Sequence of chain 1.A:
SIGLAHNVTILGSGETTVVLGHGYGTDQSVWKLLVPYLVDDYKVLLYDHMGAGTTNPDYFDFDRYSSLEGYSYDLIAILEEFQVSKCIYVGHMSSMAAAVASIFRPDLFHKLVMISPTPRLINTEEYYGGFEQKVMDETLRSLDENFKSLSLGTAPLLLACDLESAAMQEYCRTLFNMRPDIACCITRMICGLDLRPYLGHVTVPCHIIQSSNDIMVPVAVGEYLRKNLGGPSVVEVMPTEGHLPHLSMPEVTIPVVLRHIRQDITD

Binding-site contacts:
Ligand atom C17 contacts residue ILE223 of chain 1.A at 4.2 Å (hydrophobic).
Ligand atom C29 contacts residue PHE139 of chain 1.A at 4.5 Å (hydrophobic).
Ligand atom C30 contacts residue LEU158 of chain 1.A at 4.4 Å (hydrophobic).
Ligand atom C37 contacts residue LEU158 of chain 1.A at 3.9 Å (hydrophobic).
Ligand atom C24 contacts residue VAL143 of chain 1.A at 4.1 Å (hydrophobic).
Ligand atom O28 contacts residue PHE139 of chain 1.A at 4.4 Å.
Ligand atom C18 contacts residue LEU165 of chain 1.A at 4.0 Å (hydrophobic).
Ligand atom C21 contacts residue PHE139 of chain 1.A at 4.2 Å (hydrophobic).
Ligand atom C21 contacts residue GLY138 of chain 1.A at 4.4 Å.
Ligand atom O22 contacts residue PHE139 of chain 1.A at 4.1 Å.
Ligand atom C29 contacts residue THR147 of chain 1.A at 4.1 Å.
Ligand atom C31 contacts residue LEU158 of chain 1.A at 4.3 Å (hydrophobic).
Ligand atom C38 contacts residue TYR31 of chain 1.A at 4.5 Å (hydrophobic).
Ligand atom O25 contacts residue VAL143 of chain 1.A at 3.8 Å.
Ligand atom C26 contacts residue MET144 of chain 1.A at 4.0 Å (hydrophobic).
Ligand atom O25 contacts residue PHE139 of chain 1.A at 3.8 Å.
Ligand atom C27 contacts residue THR147 of chain 1.A at 3.7 Å.
Ligand atom C41 contacts residue LEU166 of chain 1.A at 3.9 Å (hydrophobic).
Ligand atom C37 contacts residue THR195 of chain 1.A at 3.9 Å.
Ligand atom C32 contacts residue LEU158 of chain 1.A at 4.3 Å (hydrophobic).
Ligand atom C31 contacts residue THR162 of chain 1.A at 4.0 Å.
Ligand atom C23 contacts residue PHE139 of chain 1.A at 4.5 Å (hydrophobic).
Ligand atom C38 contacts residue THR195 of chain 1.A at 3.8 Å.
Ligand atom C41 contacts residue TYR31 of chain 1.A at 4.5 Å (hydrophobic).
Ligand atom C36 contacts residue SER159 of chain 1.A at 4.5 Å.
Ligand atom C30 contacts residue THR162 of chain 1.A at 4.3 Å.
Ligand atom C37 contacts residue SER159 of chain 1.A at 4.5 Å.
Ligand atom C20 contacts residue ILE223 of chain 1.A at 4.0 Å (hydrophobic).
Ligand atom C26 contacts residue VAL143 of chain 1.A at 3.5 Å (hydrophobic).
Ligand atom C40 contacts residue ILE198 of chain 1.A at 4.1 Å (hydrophobic).
Ligand atom C26 contacts residue THR147 of chain 1.A at 3.5 Å.
Ligand atom C34 contacts residue MET144 of chain 1.A at 4.0 Å (hydrophobic).
Ligand atom C27 contacts residue MET144 of chain 1.A at 3.9 Å (hydrophobic).
Ligand atom C34 contacts residue THR147 of chain 1.A at 4.0 Å.
Ligand atom C27 contacts residue PHE139 of chain 1.A at 4.2 Å (hydrophobic).
Ligand atom O28 contacts residue THR147 of chain 1.A at 4.1 Å.
Ligand atom C36 contacts residue THR162 of chain 1.A at 3.5 Å.
Ligand atom C33 contacts residue CYS199 of chain 1.A at 4.3 Å (hydrophobic).
Ligand atom C41 contacts residue MET224 of chain 1.A at 4.4 Å (hydrophobic).
Ligand atom C37 contacts residue LEU151 of chain 1.A at 4.1 Å (hydrophobic).

A protein and the small-molecule ligand that binds it are described below.
Small molecule (SMILES): CC(C)(C)CC(C)(C)c1ccc(OCCOCCOCCOCCOCCOCCOCCOCCOCCO)cc1